Sequence of chain 1.C:
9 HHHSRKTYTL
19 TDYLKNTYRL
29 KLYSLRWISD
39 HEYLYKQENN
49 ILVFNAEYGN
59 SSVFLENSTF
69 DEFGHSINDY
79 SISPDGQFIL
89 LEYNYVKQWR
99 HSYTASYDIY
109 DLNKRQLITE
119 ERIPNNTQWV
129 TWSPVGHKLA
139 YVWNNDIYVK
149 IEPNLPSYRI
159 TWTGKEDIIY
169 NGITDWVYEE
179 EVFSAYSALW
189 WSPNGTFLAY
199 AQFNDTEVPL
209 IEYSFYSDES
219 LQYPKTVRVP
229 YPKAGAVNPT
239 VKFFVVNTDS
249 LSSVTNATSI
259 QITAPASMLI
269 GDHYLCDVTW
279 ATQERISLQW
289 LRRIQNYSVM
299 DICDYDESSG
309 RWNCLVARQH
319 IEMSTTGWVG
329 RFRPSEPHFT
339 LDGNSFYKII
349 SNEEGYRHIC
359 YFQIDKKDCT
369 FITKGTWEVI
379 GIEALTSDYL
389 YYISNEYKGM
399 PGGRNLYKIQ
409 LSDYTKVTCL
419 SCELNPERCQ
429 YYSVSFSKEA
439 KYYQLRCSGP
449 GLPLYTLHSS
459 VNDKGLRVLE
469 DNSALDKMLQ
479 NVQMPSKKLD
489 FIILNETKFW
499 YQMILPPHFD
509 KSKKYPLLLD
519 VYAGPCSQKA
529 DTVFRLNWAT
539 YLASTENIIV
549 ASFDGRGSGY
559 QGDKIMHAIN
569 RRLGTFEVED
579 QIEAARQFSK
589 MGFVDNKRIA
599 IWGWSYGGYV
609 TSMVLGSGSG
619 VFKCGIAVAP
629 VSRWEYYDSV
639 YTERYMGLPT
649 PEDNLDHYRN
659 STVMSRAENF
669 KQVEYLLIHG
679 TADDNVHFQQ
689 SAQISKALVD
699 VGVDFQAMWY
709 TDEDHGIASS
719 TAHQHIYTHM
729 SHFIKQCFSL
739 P

Binding-site contacts:
Ligand atom C3 contacts residue ASN202 of chain 1.C at 3.8 Å.
Ligand atom O7 contacts residue THR204 of chain 1.C at 4.4 Å.
Ligand atom O7 contacts residue GLN200 of chain 1.C at 3.9 Å.
Ligand atom C5 contacts residue THR204 of chain 1.C at 3.6 Å.
Ligand atom C7 contacts residue ILE167 of chain 1.C at 3.5 Å (hydrophobic).
Ligand atom C5 contacts residue ASN202 of chain 1.C at 3.7 Å.
Ligand atom N2 contacts residue ASN202 of chain 1.C at 2.9 Å (h-bond).
Ligand atom O6 contacts residue GLU205 of chain 1.C at 3.4 Å (salt-bridge).
Ligand atom C1 contacts residue THR204 of chain 1.C at 3.4 Å.
Ligand atom O7 contacts residue ASN202 of chain 1.C at 3.1 Å (h-bond).
Ligand atom C4 contacts residue ASN202 of chain 1.C at 4.2 Å.
Ligand atom C7 contacts residue THR204 of chain 1.C at 4.3 Å.
Ligand atom O7 contacts residue GLU205 of chain 1.C at 3.0 Å (salt-bridge).
Ligand atom O7 contacts residue LYS240 of chain 1.C at 4.2 Å.
Ligand atom N2 contacts residue GLU205 of chain 1.C at 4.3 Å.
Ligand atom O7 contacts residue ILE167 of chain 1.C at 3.9 Å.
Ligand atom C7 contacts residue ASN202 of chain 1.C at 3.3 Å.
Ligand atom C7 contacts residue GLU205 of chain 1.C at 3.9 Å.
Ligand atom O5 contacts residue THR204 of chain 1.C at 3.6 Å (h-bond).
Ligand atom O6 contacts residue THR204 of chain 1.C at 3.6 Å.
Ligand atom C6 contacts residue THR204 of chain 1.C at 4.3 Å.
Ligand atom C6 contacts residue GLU205 of chain 1.C at 4.1 Å.
Ligand atom C1 contacts residue ILE167 of chain 1.C at 4.2 Å (hydrophobic).
Ligand atom C8 contacts residue THR204 of chain 1.C at 4.0 Å.
Ligand atom C2 contacts residue ASN202 of chain 1.C at 2.4 Å.
Ligand atom C1 contacts residue ASN202 of chain 1.C at 1.4 Å.
Ligand atom N2 contacts residue ILE167 of chain 1.C at 3.7 Å.
Ligand atom O5 contacts residue ASN202 of chain 1.C at 2.4 Å (h-bond).
Ligand atom C8 contacts residue ILE167 of chain 1.C at 3.8 Å (hydrophobic).

This protein binds this small molecule.
Small molecule (SMILES): CC(=O)N[C@H]1[C@H](O[C@H]2[C@H](O)[C@@H](NC(C)=O)CO[C@@H]2CO)O[C@H](CO)[C@@H](O)[C@@H]1O